A small-molecule ligand and the protein it binds are described below.
Small molecule (SMILES): CC(=O)NCCc1c[nH]c2ccc(O)cc12

Sequence of chain 1.A:
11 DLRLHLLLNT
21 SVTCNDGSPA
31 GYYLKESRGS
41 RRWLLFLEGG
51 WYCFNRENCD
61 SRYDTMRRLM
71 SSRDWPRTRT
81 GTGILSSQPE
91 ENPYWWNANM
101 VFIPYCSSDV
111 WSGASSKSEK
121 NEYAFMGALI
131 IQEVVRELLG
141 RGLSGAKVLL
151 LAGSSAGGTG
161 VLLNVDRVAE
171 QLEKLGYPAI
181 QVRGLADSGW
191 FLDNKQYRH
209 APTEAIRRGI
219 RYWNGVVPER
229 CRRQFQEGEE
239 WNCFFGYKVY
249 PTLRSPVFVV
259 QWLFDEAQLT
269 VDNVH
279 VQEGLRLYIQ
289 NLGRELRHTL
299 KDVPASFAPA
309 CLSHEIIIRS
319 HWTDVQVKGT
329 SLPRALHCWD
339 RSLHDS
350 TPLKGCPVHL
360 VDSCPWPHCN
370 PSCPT

Binding-site contacts:
Ligand atom C2 contacts residue ASN194 of chain 1.A at 3.8 Å.
Ligand atom O16 contacts residue PRO210 of chain 1.A at 3.3 Å.
Ligand atom C8 contacts residue THR211 of chain 1.A at 3.7 Å.
Ligand atom C7 contacts residue LYS195 of chain 1.A at 4.5 Å.
Ligand atom N13 contacts residue GLN196 of chain 1.A at 4.2 Å.
Ligand atom C14 contacts residue PRO210 of chain 1.A at 4.0 Å (hydrophobic).
Ligand atom C12 contacts residue GLN196 of chain 1.A at 4.5 Å.
Ligand atom C15 contacts residue VAL269 of chain 1.A at 4.0 Å (hydrophobic).
Ligand atom C14 contacts residue THR211 of chain 1.A at 4.4 Å.
Ligand atom C14 contacts residue ASP193 of chain 1.A at 4.1 Å.
Ligand atom C2 contacts residue ASP193 of chain 1.A at 4.0 Å.
Ligand atom C15 contacts residue ASP270 of chain 1.A at 4.2 Å.
Ligand atom C4 contacts residue LYS195 of chain 1.A at 3.6 Å.
Ligand atom C15 contacts residue GLN266 of chain 1.A at 4.4 Å.
Ligand atom C7 contacts residue THR211 of chain 1.A at 4.4 Å.
Ligand atom C15 contacts residue ASP193 of chain 1.A at 4.2 Å.
Ligand atom C2 contacts residue LYS195 of chain 1.A at 3.6 Å.
Ligand atom C12 contacts residue ASP193 of chain 1.A at 4.3 Å.
Ligand atom N13 contacts residue ASP193 of chain 1.A at 3.8 Å.
Ligand atom C11 contacts residue THR211 of chain 1.A at 4.0 Å.
Ligand atom N13 contacts residue ASN194 of chain 1.A at 2.5 Å (h-bond).
Ligand atom C15 contacts residue PRO210 of chain 1.A at 3.9 Å (hydrophobic).
Ligand atom C14 contacts residue ASN194 of chain 1.A at 3.8 Å.
Ligand atom C11 contacts residue ASP193 of chain 1.A at 3.7 Å.
Ligand atom O16 contacts residue ALA209 of chain 1.A at 4.2 Å.
Ligand atom C15 contacts residue LEU192 of chain 1.A at 3.4 Å (hydrophobic).
Ligand atom C5 contacts residue LYS195 of chain 1.A at 4.2 Å.
Ligand atom C6 contacts residue LYS195 of chain 1.A at 4.0 Å.
Ligand atom C3 contacts residue ASN194 of chain 1.A at 4.4 Å.
Ligand atom O10 contacts residue LYS195 of chain 1.A at 3.6 Å.
Ligand atom O16 contacts residue THR211 of chain 1.A at 3.6 Å.
Ligand atom C11 contacts residue ASN194 of chain 1.A at 3.6 Å.
Ligand atom C15 contacts residue ASN194 of chain 1.A at 3.9 Å.
Ligand atom C14 contacts residue LEU192 of chain 1.A at 4.3 Å (hydrophobic).
Ligand atom C7 contacts residue ASN194 of chain 1.A at 4.4 Å.
Ligand atom C1 contacts residue LYS195 of chain 1.A at 3.4 Å.
Ligand atom C3 contacts residue LYS195 of chain 1.A at 3.9 Å.
Ligand atom C12 contacts residue ASN194 of chain 1.A at 3.0 Å.